Binding-site contacts:
Ligand atom C2 contacts residue TRP155 of chain 1.A at 3.4 Å (hydrophobic).
Ligand atom C8 contacts residue TYR203 of chain 1.A at 3.8 Å (hydrophobic).
Ligand atom O4 contacts residue CYS199 of chain 1.A at 3.9 Å.
Ligand atom C21 contacts residue GLN65 of chain 1.E at 3.3 Å.
Ligand atom C1 contacts residue TRP155 of chain 1.A at 3.7 Å (hydrophobic).
Ligand atom C16 contacts residue CYS198 of chain 1.A at 3.2 Å (hydrophobic).
Ligand atom O3 contacts residue CYS198 of chain 1.A at 4.1 Å.
Ligand atom C11 contacts residue CYS198 of chain 1.A at 3.8 Å (hydrophobic).
Ligand atom C3 contacts residue ILE126 of chain 1.E at 4.1 Å (hydrophobic).
Ligand atom C4 contacts residue TRP155 of chain 1.A at 3.2 Å (hydrophobic).
Ligand atom C5 contacts residue TRP155 of chain 1.A at 3.6 Å (hydrophobic).
Ligand atom N10 contacts residue GLN65 of chain 1.E at 4.0 Å.
Ligand atom C9 contacts residue ILE126 of chain 1.E at 3.5 Å (hydrophobic).
Ligand atom C7 contacts residue TYR196 of chain 1.A at 3.8 Å (hydrophobic).
Ligand atom C1 contacts residue TYR203 of chain 1.A at 3.6 Å (hydrophobic).
Ligand atom C3 contacts residue TRP155 of chain 1.A at 3.5 Å (hydrophobic).
Ligand atom C6 contacts residue TYR63 of chain 1.E at 3.7 Å (hydrophobic).
Ligand atom C11 contacts residue TYR63 of chain 1.E at 3.7 Å (hydrophobic).
Ligand atom C7 contacts residue CYS198 of chain 1.A at 4.0 Å (hydrophobic).
Ligand atom O4 contacts residue CYS198 of chain 1.A at 3.9 Å.
Ligand atom C8 contacts residue TRP155 of chain 1.A at 3.3 Å (hydrophobic).
Ligand atom O4 contacts residue ILE126 of chain 1.E at 3.5 Å.
Ligand atom N1 contacts residue TRP155 of chain 1.A at 3.1 Å (h-bond).
Ligand atom C21 contacts residue CYS198 of chain 1.A at 4.1 Å (hydrophobic).
Ligand atom C8 contacts residue TYR101 of chain 1.A at 3.6 Å (hydrophobic).
Ligand atom C16 contacts residue ILE126 of chain 1.E at 3.8 Å (hydrophobic).
Ligand atom C15 contacts residue CYS198 of chain 1.A at 3.5 Å (hydrophobic).
Ligand atom C17 contacts residue CYS198 of chain 1.A at 3.6 Å (hydrophobic).
Ligand atom C2 contacts residue TYR203 of chain 1.A at 3.4 Å (hydrophobic).
Ligand atom C12 contacts residue CYS198 of chain 1.A at 3.4 Å (hydrophobic).
Ligand atom C13 contacts residue GLN65 of chain 1.E at 3.8 Å.
Ligand atom C9 contacts residue CYS198 of chain 1.A at 3.6 Å (hydrophobic).
Ligand atom C18 contacts residue CYS198 of chain 1.A at 4.2 Å (hydrophobic).
Ligand atom C17 contacts residue ILE126 of chain 1.E at 3.8 Å (hydrophobic).
Ligand atom C12 contacts residue ILE126 of chain 1.E at 3.9 Å (hydrophobic).
Ligand atom N10 contacts residue CYS198 of chain 1.A at 3.9 Å.
Ligand atom N10 contacts residue TYR63 of chain 1.E at 4.1 Å.
Ligand atom C8 contacts residue SER154 of chain 1.A at 3.6 Å.
Ligand atom C15 contacts residue GLN65 of chain 1.E at 3.9 Å.
Ligand atom O3 contacts residue ILE126 of chain 1.E at 3.9 Å.

Sequence of chain 1.E:
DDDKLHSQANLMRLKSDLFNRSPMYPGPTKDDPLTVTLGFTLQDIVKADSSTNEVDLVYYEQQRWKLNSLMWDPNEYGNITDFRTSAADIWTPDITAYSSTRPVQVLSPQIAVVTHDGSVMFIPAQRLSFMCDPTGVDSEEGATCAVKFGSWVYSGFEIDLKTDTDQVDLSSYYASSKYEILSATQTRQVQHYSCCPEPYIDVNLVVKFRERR

A small-molecule ligand and the protein it binds are described below.
Small molecule (SMILES): CN1[C@@H]2CC[C@H]1CC(OC(=O)c1c[nH]c3ccccc13)C2

Sequence of chain 1.A:
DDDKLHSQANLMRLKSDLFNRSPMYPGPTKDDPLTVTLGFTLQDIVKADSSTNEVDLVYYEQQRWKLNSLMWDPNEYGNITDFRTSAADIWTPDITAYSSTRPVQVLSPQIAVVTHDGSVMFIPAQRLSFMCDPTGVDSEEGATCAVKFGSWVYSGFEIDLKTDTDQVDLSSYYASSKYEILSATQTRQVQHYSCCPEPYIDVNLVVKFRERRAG